Sequence of chain 1.C:
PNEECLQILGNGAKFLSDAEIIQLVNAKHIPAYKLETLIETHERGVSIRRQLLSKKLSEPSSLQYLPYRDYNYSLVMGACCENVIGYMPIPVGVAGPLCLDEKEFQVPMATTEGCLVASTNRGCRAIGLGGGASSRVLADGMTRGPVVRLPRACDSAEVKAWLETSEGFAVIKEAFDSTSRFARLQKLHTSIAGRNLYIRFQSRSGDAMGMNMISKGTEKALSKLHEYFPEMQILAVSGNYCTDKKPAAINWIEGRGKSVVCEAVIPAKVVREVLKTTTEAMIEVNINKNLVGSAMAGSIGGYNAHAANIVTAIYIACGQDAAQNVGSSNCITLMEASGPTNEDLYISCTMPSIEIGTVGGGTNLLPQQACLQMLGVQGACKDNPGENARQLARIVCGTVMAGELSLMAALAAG

Sequence of chain 1.D:
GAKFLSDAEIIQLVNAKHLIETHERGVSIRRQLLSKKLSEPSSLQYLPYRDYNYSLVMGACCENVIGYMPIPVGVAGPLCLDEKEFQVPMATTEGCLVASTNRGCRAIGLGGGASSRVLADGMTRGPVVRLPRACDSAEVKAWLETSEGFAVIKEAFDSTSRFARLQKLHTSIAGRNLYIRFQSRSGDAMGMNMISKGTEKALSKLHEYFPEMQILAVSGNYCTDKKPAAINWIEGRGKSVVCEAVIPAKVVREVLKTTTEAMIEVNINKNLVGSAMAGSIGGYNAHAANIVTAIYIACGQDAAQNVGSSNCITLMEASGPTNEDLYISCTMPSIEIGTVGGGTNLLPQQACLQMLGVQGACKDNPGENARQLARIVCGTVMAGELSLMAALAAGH

Binding-site contacts:
Ligand atom N3 contacts residue LEU419 of chain 1.D at 3.5 Å.
Ligand atom O6 contacts residue SER250 of chain 1.C at 3.4 Å (h-bond).
Ligand atom C30 contacts residue VAL249 of chain 1.C at 3.7 Å (hydrophobic).
Ligand atom C4 contacts residue CYS127 of chain 1.D at 3.8 Å (hydrophobic).
Ligand atom C24 contacts residue ARG156 of chain 1.C at 3.8 Å.
Ligand atom O7 contacts residue LYS258 of chain 1.C at 3.2 Å (salt-bridge).
Ligand atom C11 contacts residue ASP256 of chain 1.C at 3.5 Å.
Ligand atom C26 contacts residue ARG134 of chain 1.D at 3.6 Å.
Ligand atom O7 contacts residue SER250 of chain 1.C at 2.6 Å (h-bond).
Ligand atom O3 contacts residue ASP256 of chain 1.C at 2.6 Å (salt-bridge).
Ligand atom C30 contacts residue ARG156 of chain 1.C at 3.6 Å.
Ligand atom C36 contacts residue LYS301 of chain 1.D at 3.5 Å.
Ligand atom C35 contacts residue ALA317 of chain 1.D at 3.3 Å (hydrophobic).
Ligand atom O4 contacts residue ASN321 of chain 1.D at 3.1 Å (h-bond).
Ligand atom C36 contacts residue LYS258 of chain 1.C at 3.5 Å.
Ligand atom C5 contacts residue LEU419 of chain 1.D at 3.7 Å (hydrophobic).
Ligand atom C4 contacts residue GLY126 of chain 1.D at 3.4 Å.
Ligand atom C7 contacts residue GLU125 of chain 1.D at 3.5 Å.
Ligand atom O2 contacts residue SER131 of chain 1.D at 2.4 Å (h-bond).
Ligand atom O7 contacts residue ARG156 of chain 1.C at 3.4 Å (salt-bridge).
Ligand atom C3 contacts residue SER131 of chain 1.D at 3.6 Å.
Ligand atom C36 contacts residue SER250 of chain 1.C at 3.4 Å.
Ligand atom F2 contacts residue ALA130 of chain 1.D at 3.1 Å.
Ligand atom C1 contacts residue ALA422 of chain 1.D at 3.5 Å (hydrophobic).
Ligand atom C4 contacts residue GLU125 of chain 1.D at 3.6 Å.
Ligand atom C36 contacts residue ALA317 of chain 1.D at 3.5 Å (hydrophobic).
Ligand atom O3 contacts residue ARG156 of chain 1.C at 3.0 Å (salt-bridge).
Ligand atom C10 contacts residue ASP256 of chain 1.C at 3.5 Å.
Ligand atom F1 contacts residue VAL249 of chain 1.C at 3.1 Å.
Ligand atom O4 contacts residue LYS257 of chain 1.C at 3.1 Å (salt-bridge).
Ligand atom O4 contacts residue GLU125 of chain 1.D at 2.5 Å (salt-bridge).
Ligand atom C9 contacts residue GLU125 of chain 1.D at 3.6 Å.
Ligand atom O7 contacts residue LYS301 of chain 1.D at 3.3 Å (salt-bridge).
Ligand atom F1 contacts residue SER227 of chain 1.C at 3.8 Å.
Ligand atom C4 contacts residue LEU128 of chain 1.D at 3.6 Å (hydrophobic).
Ligand atom C2 contacts residue LEU419 of chain 1.D at 3.7 Å (hydrophobic).
Ligand atom F1 contacts residue ARG156 of chain 1.C at 3.3 Å.
Ligand atom C35 contacts residue LYS258 of chain 1.C at 3.8 Å.
Ligand atom O6 contacts residue LYS301 of chain 1.D at 2.9 Å (salt-bridge).
Ligand atom C24 contacts residue LEU423 of chain 1.D at 3.8 Å (hydrophobic).

A small-molecule ligand and the protein it binds are described below.
Small molecule (SMILES): CC(C)n1c(C(=O)NCc2ccc(F)cc2)nc(-c2ccc(F)cc2)c1CC[C@@H](O)C[C@@H](O)CC(=O)O